Sequence of chain 2.A:
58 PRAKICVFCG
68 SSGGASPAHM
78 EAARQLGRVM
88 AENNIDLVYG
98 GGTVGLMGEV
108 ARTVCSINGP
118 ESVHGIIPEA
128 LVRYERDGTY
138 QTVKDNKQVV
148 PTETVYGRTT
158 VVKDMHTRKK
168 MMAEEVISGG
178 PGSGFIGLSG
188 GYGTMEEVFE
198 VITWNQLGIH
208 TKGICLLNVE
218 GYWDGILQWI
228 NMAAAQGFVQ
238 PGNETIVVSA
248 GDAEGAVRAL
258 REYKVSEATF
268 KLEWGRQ

Binding-site contacts:
Ligand atom C4 contacts residue MET104 of chain 2.A at 3.9 Å (hydrophobic).
Ligand atom C4 contacts residue CYS66 of chain 2.A at 4.3 Å (hydrophobic).
Ligand atom O5 contacts residue THR191 of chain 2.A at 3.5 Å.
Ligand atom O1 contacts residue GLU194 of chain 2.A at 2.6 Å (salt-bridge).
Ligand atom O1X contacts residue GLY187 of chain 2.A at 4.2 Å.
Ligand atom O2X contacts residue GLY190 of chain 2.A at 3.8 Å.
Ligand atom O3X contacts residue GLY187 of chain 2.A at 4.0 Å.
Ligand atom C5 contacts residue SER68 of chain 2.A at 3.4 Å.
Ligand atom O3X contacts residue TYR189 of chain 2.A at 3.3 Å (h-bond).
Ligand atom O2X contacts residue GLN203 of chain 1.A at 3.9 Å.
Ligand atom O1 contacts residue ARG165 of chain 2.A at 3.8 Å.
Ligand atom O2X contacts residue SER68 of chain 2.A at 4.3 Å.
Ligand atom O4 contacts residue CYS66 of chain 2.A at 4.1 Å.
Ligand atom P' contacts residue GLY67 of chain 2.A at 4.3 Å.
Ligand atom O4 contacts residue MET104 of chain 2.A at 4.3 Å.
Ligand atom C2 contacts residue ARG165 of chain 2.A at 4.0 Å.
Ligand atom O3X contacts residue GLY188 of chain 2.A at 2.9 Å (h-bond).
Ligand atom C1 contacts residue ARG165 of chain 2.A at 3.6 Å.
Ligand atom O3 contacts residue LEU128 of chain 2.A at 4.4 Å.
Ligand atom O5 contacts residue GLY190 of chain 2.A at 4.0 Å.
Ligand atom O1X contacts residue GLY67 of chain 2.A at 3.2 Å.
Ligand atom C1 contacts residue GLU194 of chain 2.A at 3.7 Å.
Ligand atom O5 contacts residue CYS66 of chain 2.A at 4.0 Å.
Ligand atom O5 contacts residue GLY67 of chain 2.A at 4.2 Å.
Ligand atom O2 contacts residue MET162 of chain 2.A at 3.3 Å.
Ligand atom P' contacts residue THR191 of chain 2.A at 3.7 Å.
Ligand atom O1X contacts residue PHE235 of chain 1.A at 4.3 Å.
Ligand atom O5 contacts residue SER68 of chain 2.A at 4.2 Å.
Ligand atom O1X contacts residue SER68 of chain 2.A at 3.5 Å (h-bond).
Ligand atom O3X contacts residue GLY190 of chain 2.A at 2.7 Å (h-bond).
Ligand atom O1X contacts residue GLY188 of chain 2.A at 3.2 Å (h-bond).
Ligand atom P' contacts residue GLY188 of chain 2.A at 3.7 Å.
Ligand atom C5 contacts residue CYS66 of chain 2.A at 4.2 Å (hydrophobic).
Ligand atom O3 contacts residue ARG165 of chain 2.A at 4.1 Å.
Ligand atom P' contacts residue GLY190 of chain 2.A at 3.8 Å.
Ligand atom O4 contacts residue GLU194 of chain 2.A at 4.1 Å.
Ligand atom O1X contacts residue THR191 of chain 2.A at 4.0 Å.
Ligand atom O3X contacts residue THR191 of chain 2.A at 2.9 Å (h-bond).
Ligand atom O4 contacts residue THR191 of chain 2.A at 4.3 Å.
Ligand atom O2 contacts residue ARG165 of chain 2.A at 3.0 Å (salt-bridge).

Sequence of chain 1.A:
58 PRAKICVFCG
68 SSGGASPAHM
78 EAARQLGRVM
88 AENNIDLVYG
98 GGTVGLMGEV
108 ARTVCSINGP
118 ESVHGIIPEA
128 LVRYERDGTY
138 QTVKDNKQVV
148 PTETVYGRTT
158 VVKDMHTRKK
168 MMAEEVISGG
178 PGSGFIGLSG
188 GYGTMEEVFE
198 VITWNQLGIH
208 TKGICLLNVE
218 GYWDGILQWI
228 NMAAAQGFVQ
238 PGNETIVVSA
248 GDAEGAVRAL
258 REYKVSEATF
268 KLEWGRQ

The small molecule below binds the protein below.
Small molecule (SMILES): O=P(O)(O)OC[C@H]1O[C@@H](O)[C@H](O)[C@@H]1O